Sequence of chain 1.E:
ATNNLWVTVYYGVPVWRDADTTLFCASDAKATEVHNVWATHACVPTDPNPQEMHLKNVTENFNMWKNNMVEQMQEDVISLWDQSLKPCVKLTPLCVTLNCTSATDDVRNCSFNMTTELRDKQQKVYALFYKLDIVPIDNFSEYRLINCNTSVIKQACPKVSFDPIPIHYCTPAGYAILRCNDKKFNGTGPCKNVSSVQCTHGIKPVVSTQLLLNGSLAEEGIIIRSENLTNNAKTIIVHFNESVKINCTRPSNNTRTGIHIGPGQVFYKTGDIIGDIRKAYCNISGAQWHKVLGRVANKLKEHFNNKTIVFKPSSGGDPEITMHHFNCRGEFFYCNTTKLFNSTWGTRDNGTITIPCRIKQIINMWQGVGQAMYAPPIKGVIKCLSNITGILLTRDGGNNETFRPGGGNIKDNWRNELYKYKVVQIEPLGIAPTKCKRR

Binding-site contacts:
Ligand atom O7 contacts residue ASN101 of chain 1.E at 2.8 Å (h-bond).
Ligand atom C7 contacts residue ASN101 of chain 1.E at 3.1 Å.
Ligand atom N2 contacts residue ASN101 of chain 1.E at 3.0 Å (h-bond).
Ligand atom C2 contacts residue ASN101 of chain 1.E at 2.5 Å.
Ligand atom O5 contacts residue ASN101 of chain 1.E at 2.3 Å (h-bond).
Ligand atom C8 contacts residue ASN101 of chain 1.E at 4.3 Å.
Ligand atom C1 contacts residue ASN101 of chain 1.E at 1.4 Å.
Ligand atom C4 contacts residue ASN101 of chain 1.E at 4.2 Å.
Ligand atom C5 contacts residue ASN101 of chain 1.E at 3.6 Å.
Ligand atom C3 contacts residue ASN101 of chain 1.E at 3.8 Å.

This protein binds this small molecule.
Small molecule (SMILES): CC(=O)N[C@H]1[C@H](O[C@H]2[C@H](O)[C@@H](NC(C)=O)CO[C@@H]2CO)O[C@H](CO)[C@@H](O)[C@@H]1O